Binding-site contacts:
Ligand atom O1D contacts residue MET31 of chain 2.O at 3.3 Å.
Ligand atom FE contacts residue MET57 of chain 2.O at 2.4 Å.
Ligand atom NB contacts residue MET57 of chain 2.P at 3.0 Å (h-bond).
Ligand atom CMD contacts residue MET57 of chain 2.P at 3.3 Å (hydrophobic).
Ligand atom NB contacts residue MET57 of chain 2.O at 3.0 Å (h-bond).
Ligand atom CGD contacts residue MET31 of chain 2.O at 3.4 Å (hydrophobic).
Ligand atom O2B contacts residue SER168 of chain 2.P at 2.6 Å (h-bond).
Ligand atom C1B contacts residue MET57 of chain 2.P at 3.3 Å (hydrophobic).
Ligand atom CHB contacts residue MET57 of chain 2.P at 3.3 Å (hydrophobic).
Ligand atom O2C contacts residue LYS169 of chain 2.P at 2.6 Å (salt-bridge).
Ligand atom C1B contacts residue MET57 of chain 2.O at 3.4 Å (hydrophobic).
Ligand atom CBB contacts residue SER168 of chain 2.P at 3.3 Å.
Ligand atom O1B contacts residue LYS50 of chain 2.P at 2.8 Å (salt-bridge).
Ligand atom NA contacts residue MET57 of chain 2.P at 3.2 Å (h-bond).
Ligand atom CGC contacts residue SER168 of chain 2.O at 3.4 Å.
Ligand atom CAC contacts residue SER168 of chain 2.O at 2.8 Å.
Ligand atom ND contacts residue MET57 of chain 2.O at 3.0 Å.
Ligand atom O1C contacts residue SER168 of chain 2.O at 2.8 Å (h-bond).
Ligand atom CGA contacts residue TYR35 of chain 2.P at 3.4 Å (hydrophobic).
Ligand atom O1A contacts residue TYR35 of chain 2.P at 2.4 Å (h-bond).
Ligand atom ND contacts residue MET57 of chain 2.P at 3.2 Å (h-bond).
Ligand atom O1B contacts residue LYS169 of chain 2.O at 3.2 Å (salt-bridge).
Ligand atom O2D contacts residue TYR35 of chain 2.O at 2.8 Å (h-bond).
Ligand atom O2A contacts residue ARG20 of chain 2.O at 2.8 Å (salt-bridge).
Ligand atom C1D contacts residue MET57 of chain 2.O at 3.4 Å (hydrophobic).
Ligand atom CMB contacts residue GLU61 of chain 2.O at 3.1 Å.
Ligand atom NC contacts residue MET57 of chain 2.P at 2.9 Å (h-bond).
Ligand atom O2D contacts residue ARG20 of chain 2.P at 2.8 Å (salt-bridge).
Ligand atom CGC contacts residue LYS169 of chain 2.P at 3.4 Å.
Ligand atom NC contacts residue MET57 of chain 2.O at 3.1 Å (h-bond).
Ligand atom CBC contacts residue SER168 of chain 2.P at 3.3 Å.
Ligand atom CGC contacts residue SER168 of chain 2.P at 2.7 Å.
Ligand atom FE contacts residue MET57 of chain 2.P at 2.4 Å.
Ligand atom C4A contacts residue MET57 of chain 2.P at 3.4 Å (hydrophobic).
Ligand atom CBC contacts residue SER168 of chain 2.O at 3.1 Å.
Ligand atom NA contacts residue MET57 of chain 2.O at 3.2 Å (h-bond).
Ligand atom CGB contacts residue SER168 of chain 2.P at 3.3 Å.
Ligand atom O1A contacts residue ARG20 of chain 2.O at 3.1 Å (salt-bridge).
Ligand atom O2C contacts residue SER168 of chain 2.P at 1.5 Å.
Ligand atom C1D contacts residue MET57 of chain 2.P at 3.3 Å (hydrophobic).

Sequence of chain 2.P:
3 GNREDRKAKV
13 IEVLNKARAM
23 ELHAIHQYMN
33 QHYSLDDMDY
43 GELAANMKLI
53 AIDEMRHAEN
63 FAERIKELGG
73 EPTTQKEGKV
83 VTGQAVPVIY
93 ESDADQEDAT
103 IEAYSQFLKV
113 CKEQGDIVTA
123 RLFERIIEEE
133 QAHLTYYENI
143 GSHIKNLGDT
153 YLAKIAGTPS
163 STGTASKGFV

Sequence of chain 2.O:
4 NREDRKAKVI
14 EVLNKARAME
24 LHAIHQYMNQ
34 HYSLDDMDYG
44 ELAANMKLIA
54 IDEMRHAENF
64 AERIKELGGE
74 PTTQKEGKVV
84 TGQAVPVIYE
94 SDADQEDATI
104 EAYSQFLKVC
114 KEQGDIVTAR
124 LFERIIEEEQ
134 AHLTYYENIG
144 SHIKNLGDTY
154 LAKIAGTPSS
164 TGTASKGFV

This protein binds this small molecule.
Small molecule (SMILES): CC1=C(CCC(=O)O)C2=Cc3c(CCC(=O)O)c(C)c4n3[Fe@]35n6c(c(C)c(CCC(=O)O)c6=CC1=[N+]23)=CC1=[N+]5C(=C4)C(C)=C1CCC(=O)O